This protein binds this small molecule.
Small molecule (SMILES): O=c1c(NCCCCCCO)c(NCCOCCO)c1=O

Sequence of chain 1.A:
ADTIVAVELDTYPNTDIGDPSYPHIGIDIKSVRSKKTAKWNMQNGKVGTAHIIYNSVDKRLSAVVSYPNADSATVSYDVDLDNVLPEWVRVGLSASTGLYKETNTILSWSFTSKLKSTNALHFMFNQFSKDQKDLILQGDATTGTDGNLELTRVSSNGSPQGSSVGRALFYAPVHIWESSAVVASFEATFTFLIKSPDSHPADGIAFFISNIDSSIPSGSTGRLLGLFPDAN

Binding-site contacts:
Ligand atom O3 contacts residue TYR100 of chain 1.A at 2.6 Å (h-bond).
Ligand atom C9 contacts residue DG1 of chain 1.C at 2.3 Å.
Ligand atom C14 contacts residue DG1 of chain 1.C at 4.4 Å.
Ligand atom O1 contacts residue TYR12 of chain 1.A at 3.6 Å (h-bond).
Ligand atom C14 contacts residue TYR12 of chain 1.A at 3.4 Å (hydrophobic).
Ligand atom C3 contacts residue TYR12 of chain 1.A at 3.1 Å (hydrophobic).
Ligand atom C1 contacts residue LEU99 of chain 1.A at 4.2 Å (hydrophobic).
Ligand atom C2 contacts residue TYR12 of chain 1.A at 3.6 Å (hydrophobic).
Ligand atom N1 contacts residue TYR12 of chain 1.A at 3.2 Å (h-bond).
Ligand atom C10 contacts residue PRO13 of chain 1.A at 4.4 Å (hydrophobic).
Ligand atom C1 contacts residue MAN1 of chain 1.G at 2.4 Å.
Ligand atom C10 contacts residue DG1 of chain 1.C at 3.2 Å.
Ligand atom O2 contacts residue TYR12 of chain 1.A at 4.4 Å.
Ligand atom O1 contacts residue MAN1 of chain 1.G at 4.1 Å.
Ligand atom C9 contacts residue PRO13 of chain 1.A at 4.3 Å (hydrophobic).
Ligand atom C4 contacts residue TYR12 of chain 1.A at 3.7 Å (hydrophobic).
Ligand atom C9 contacts residue PRO23 of chain 1.A at 4.3 Å (hydrophobic).
Ligand atom O4 contacts residue PRO23 of chain 1.A at 3.2 Å.
Ligand atom C12 contacts residue HIS205 of chain 1.A at 3.9 Å.
Ligand atom C6 contacts residue TYR100 of chain 1.A at 4.2 Å (hydrophobic).
Ligand atom O4 contacts residue TYR22 of chain 1.A at 4.3 Å.
Ligand atom C11 contacts residue PRO13 of chain 1.A at 4.3 Å (hydrophobic).
Ligand atom C11 contacts residue DG1 of chain 1.C at 3.5 Å.
Ligand atom O6 contacts residue LEU99 of chain 1.A at 4.3 Å.
Ligand atom C7 contacts residue TYR12 of chain 1.A at 3.8 Å (hydrophobic).
Ligand atom C12 contacts residue DG1 of chain 1.C at 4.2 Å.
Ligand atom O6 contacts residue MAN1 of chain 1.G at 1.4 Å.
Ligand atom O4 contacts residue DG1 of chain 1.C at 1.5 Å.
Ligand atom C1 contacts residue TYR12 of chain 1.A at 3.7 Å (hydrophobic).
Ligand atom N2 contacts residue DG1 of chain 1.C at 4.1 Å.
Ligand atom C5 contacts residue TYR12 of chain 1.A at 3.0 Å (hydrophobic).
Ligand atom C8 contacts residue TYR12 of chain 1.A at 3.6 Å (hydrophobic).
Ligand atom N2 contacts residue TYR100 of chain 1.A at 4.4 Å.
Ligand atom C6 contacts residue TYR12 of chain 1.A at 3.2 Å (hydrophobic).
Ligand atom C13 contacts residue DG1 of chain 1.C at 3.4 Å.
Ligand atom C10 contacts residue HIS205 of chain 1.A at 4.2 Å.
Ligand atom N2 contacts residue TYR12 of chain 1.A at 3.5 Å (h-bond).
Ligand atom C2 contacts residue MAN1 of chain 1.G at 3.7 Å.
Ligand atom C7 contacts residue TYR100 of chain 1.A at 3.5 Å (hydrophobic).
Ligand atom C9 contacts residue SER21 of chain 1.A at 4.0 Å.